Binding-site contacts:
Ligand atom C5 contacts residue ASN328 of chain 1.A at 3.7 Å.
Ligand atom C2 contacts residue ASN328 of chain 1.A at 2.4 Å.
Ligand atom C4 contacts residue ASN328 of chain 1.A at 4.2 Å.
Ligand atom O5 contacts residue ASN328 of chain 1.A at 2.4 Å (h-bond).
Ligand atom C3 contacts residue GLN577 of chain 1.A at 4.1 Å.
Ligand atom C1 contacts residue GLN577 of chain 1.A at 4.3 Å.
Ligand atom C7 contacts residue ASN328 of chain 1.A at 3.4 Å.
Ligand atom C3 contacts residue ASN328 of chain 1.A at 3.8 Å.
Ligand atom C2 contacts residue GLN577 of chain 1.A at 4.3 Å.
Ligand atom C1 contacts residue ASN328 of chain 1.A at 1.4 Å.
Ligand atom O7 contacts residue ASN328 of chain 1.A at 3.6 Å.
Ligand atom N2 contacts residue GLN577 of chain 1.A at 3.9 Å.
Ligand atom N2 contacts residue ASN328 of chain 1.A at 2.9 Å (h-bond).

This protein binds this small molecule.
Small molecule (SMILES): CC(=O)N[C@@H]1[C@@H](O)[C@H](O)[C@@H](CO)O[C@H]1O

Sequence of chain 1.A:
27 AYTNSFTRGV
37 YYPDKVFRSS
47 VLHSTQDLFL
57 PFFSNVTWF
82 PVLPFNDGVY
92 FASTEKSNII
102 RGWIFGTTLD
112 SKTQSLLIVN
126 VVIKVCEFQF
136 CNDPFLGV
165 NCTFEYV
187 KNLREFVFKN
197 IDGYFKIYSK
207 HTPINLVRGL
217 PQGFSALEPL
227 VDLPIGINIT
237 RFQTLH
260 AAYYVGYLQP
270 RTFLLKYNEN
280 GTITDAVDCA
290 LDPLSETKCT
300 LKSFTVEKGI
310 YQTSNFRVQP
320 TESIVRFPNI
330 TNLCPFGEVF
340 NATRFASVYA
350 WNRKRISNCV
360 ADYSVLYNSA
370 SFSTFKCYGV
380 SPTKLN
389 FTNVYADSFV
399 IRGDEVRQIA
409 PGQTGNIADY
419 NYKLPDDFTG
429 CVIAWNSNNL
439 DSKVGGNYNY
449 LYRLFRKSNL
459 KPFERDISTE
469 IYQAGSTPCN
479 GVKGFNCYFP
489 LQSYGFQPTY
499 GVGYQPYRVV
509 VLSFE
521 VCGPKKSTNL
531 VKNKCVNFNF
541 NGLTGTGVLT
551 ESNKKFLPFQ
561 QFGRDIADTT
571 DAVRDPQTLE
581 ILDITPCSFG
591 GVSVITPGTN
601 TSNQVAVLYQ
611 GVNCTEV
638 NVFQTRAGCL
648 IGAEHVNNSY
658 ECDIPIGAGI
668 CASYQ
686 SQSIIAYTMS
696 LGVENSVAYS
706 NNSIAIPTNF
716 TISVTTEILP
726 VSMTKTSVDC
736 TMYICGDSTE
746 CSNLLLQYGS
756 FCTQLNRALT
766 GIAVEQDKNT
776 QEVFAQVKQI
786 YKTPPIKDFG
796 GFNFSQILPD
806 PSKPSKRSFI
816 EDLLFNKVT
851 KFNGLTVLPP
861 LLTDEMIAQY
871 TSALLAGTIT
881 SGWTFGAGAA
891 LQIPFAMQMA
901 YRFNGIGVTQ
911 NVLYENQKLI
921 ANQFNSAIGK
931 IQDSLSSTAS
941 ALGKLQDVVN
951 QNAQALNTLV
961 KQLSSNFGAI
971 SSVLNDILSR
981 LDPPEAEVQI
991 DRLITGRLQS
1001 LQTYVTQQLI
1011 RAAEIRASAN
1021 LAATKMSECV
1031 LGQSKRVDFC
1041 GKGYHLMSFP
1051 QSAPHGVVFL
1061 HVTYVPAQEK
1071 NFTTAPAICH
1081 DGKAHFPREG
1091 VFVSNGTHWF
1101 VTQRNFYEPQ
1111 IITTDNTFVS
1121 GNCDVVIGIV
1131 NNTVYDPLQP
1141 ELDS